Binding-site contacts:
Ligand atom N2 contacts residue ASN59 of chain 1.A at 2.6 Å (h-bond).
Ligand atom C8 contacts residue THR61 of chain 1.A at 4.0 Å.
Ligand atom C1 contacts residue ASN59 of chain 1.A at 1.4 Å.
Ligand atom C7 contacts residue THR61 of chain 1.A at 3.7 Å.
Ligand atom C7 contacts residue ASN59 of chain 1.A at 3.8 Å.
Ligand atom C3 contacts residue ASN59 of chain 1.A at 3.4 Å.
Ligand atom O7 contacts residue THR61 of chain 1.A at 4.3 Å.
Ligand atom O6 contacts residue ASN59 of chain 1.A at 3.6 Å.
Ligand atom C6 contacts residue ASN59 of chain 1.A at 4.1 Å.
Ligand atom C5 contacts residue ASN59 of chain 1.A at 3.2 Å.
Ligand atom C4 contacts residue ASN59 of chain 1.A at 3.9 Å.
Ligand atom N2 contacts residue THR61 of chain 1.A at 3.5 Å (h-bond).
Ligand atom O5 contacts residue ASN59 of chain 1.A at 2.4 Å (h-bond).
Ligand atom C8 contacts residue ASN59 of chain 1.A at 4.5 Å.
Ligand atom C2 contacts residue ASN59 of chain 1.A at 2.5 Å.

Sequence of chain 1.A:
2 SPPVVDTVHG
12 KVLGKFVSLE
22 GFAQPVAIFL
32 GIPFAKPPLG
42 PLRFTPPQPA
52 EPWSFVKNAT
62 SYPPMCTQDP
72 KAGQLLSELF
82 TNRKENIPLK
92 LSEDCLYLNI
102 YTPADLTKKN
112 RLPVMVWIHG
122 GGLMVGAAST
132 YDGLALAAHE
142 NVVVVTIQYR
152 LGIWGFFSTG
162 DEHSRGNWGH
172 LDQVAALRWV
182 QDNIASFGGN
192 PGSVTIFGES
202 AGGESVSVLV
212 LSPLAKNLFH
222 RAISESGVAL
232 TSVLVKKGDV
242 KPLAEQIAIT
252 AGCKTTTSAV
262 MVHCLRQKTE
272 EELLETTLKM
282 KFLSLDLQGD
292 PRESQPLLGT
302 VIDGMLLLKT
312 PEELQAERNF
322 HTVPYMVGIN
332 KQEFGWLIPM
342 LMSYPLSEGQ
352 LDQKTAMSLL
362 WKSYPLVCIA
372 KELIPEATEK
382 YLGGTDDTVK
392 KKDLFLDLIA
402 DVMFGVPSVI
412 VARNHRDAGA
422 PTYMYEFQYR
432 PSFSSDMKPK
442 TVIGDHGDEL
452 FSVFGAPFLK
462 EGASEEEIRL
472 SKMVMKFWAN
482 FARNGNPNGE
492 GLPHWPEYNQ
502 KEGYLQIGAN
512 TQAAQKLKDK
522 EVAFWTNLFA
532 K

A protein and the small-molecule ligand that binds it are described below.
Small molecule (SMILES): CC(=O)N[C@@H]1[C@@H](O)[C@H](O)[C@@H](CO)O[C@H]1O